The protein below binds the small molecule below.
Small molecule (SMILES): CC(=O)N[C@@H]1[C@@H](O)[C@H](O)[C@@H](CO)O[C@H]1O

Sequence of chain 1.A:
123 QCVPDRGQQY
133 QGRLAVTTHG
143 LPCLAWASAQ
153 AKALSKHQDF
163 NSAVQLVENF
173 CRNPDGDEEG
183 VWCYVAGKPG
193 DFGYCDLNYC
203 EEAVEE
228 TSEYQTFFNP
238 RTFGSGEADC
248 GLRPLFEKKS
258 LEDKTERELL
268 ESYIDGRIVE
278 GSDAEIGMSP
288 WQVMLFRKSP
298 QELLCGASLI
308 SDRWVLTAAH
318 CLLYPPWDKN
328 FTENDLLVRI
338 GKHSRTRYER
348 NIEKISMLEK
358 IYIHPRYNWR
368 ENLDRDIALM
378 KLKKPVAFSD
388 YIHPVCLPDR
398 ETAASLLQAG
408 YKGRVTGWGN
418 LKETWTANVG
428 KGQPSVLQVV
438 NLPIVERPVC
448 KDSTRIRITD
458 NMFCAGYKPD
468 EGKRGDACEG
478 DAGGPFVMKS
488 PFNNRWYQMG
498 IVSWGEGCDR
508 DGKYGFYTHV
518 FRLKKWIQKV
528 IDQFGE

Binding-site contacts:
Ligand atom C8 contacts residue LEU320 of chain 1.A at 4.0 Å (hydrophobic).
Ligand atom O7 contacts residue ASN327 of chain 1.A at 3.9 Å.
Ligand atom O5 contacts residue ASN327 of chain 1.A at 2.3 Å (h-bond).
Ligand atom C3 contacts residue ASN327 of chain 1.A at 4.0 Å.
Ligand atom C8 contacts residue ASN327 of chain 1.A at 3.7 Å.
Ligand atom C4 contacts residue ASN327 of chain 1.A at 4.3 Å.
Ligand atom N2 contacts residue ASN327 of chain 1.A at 3.0 Å (h-bond).
Ligand atom C7 contacts residue ASN327 of chain 1.A at 3.3 Å.
Ligand atom C5 contacts residue ASN327 of chain 1.A at 3.6 Å.
Ligand atom C2 contacts residue ASN327 of chain 1.A at 2.7 Å.
Ligand atom C1 contacts residue ASN327 of chain 1.A at 1.4 Å.